Binding-site contacts:
Ligand atom C2 contacts residue SMC355 of chain 1.C at 3.2 Å.
Ligand atom C3' contacts residue SER233 of chain 1.C at 3.3 Å.
Ligand atom N6 contacts residue TRP311 of chain 1.C at 3.1 Å (h-bond).
Ligand atom C8 contacts residue GLY356 of chain 1.C at 3.8 Å.
Ligand atom C6 contacts residue PHE131 of chain 1.C at 3.6 Å (hydrophobic).
Ligand atom O2' contacts residue MET1 of chain 1.N at 3.8 Å.
Ligand atom C6 contacts residue TRP311 of chain 1.C at 3.6 Å (hydrophobic).
Ligand atom C2 contacts residue ASN312 of chain 1.C at 3.4 Å.
Ligand atom C8 contacts residue PHE131 of chain 1.C at 3.4 Å (hydrophobic).
Ligand atom C5 contacts residue GLY356 of chain 1.C at 3.4 Å.
Ligand atom N6 contacts residue PHE131 of chain 1.C at 2.7 Å (h-bond).
Ligand atom N3 contacts residue SMC355 of chain 1.C at 3.4 Å (h-bond).
Ligand atom C3' contacts residue MET1 of chain 1.N at 3.5 Å (hydrophobic).
Ligand atom O4' contacts residue SMC355 of chain 1.C at 3.5 Å.
Ligand atom O2' contacts residue SER233 of chain 1.C at 3.3 Å (h-bond).
Ligand atom N1 contacts residue SMC355 of chain 1.C at 3.2 Å (h-bond).
Ligand atom C6 contacts residue SMC355 of chain 1.C at 3.3 Å.
Ligand atom N7 contacts residue GLY356 of chain 1.C at 3.3 Å.
Ligand atom C2 contacts residue ILE309 of chain 1.C at 3.6 Å (hydrophobic).
Ligand atom O3' contacts residue GLU278 of chain 1.C at 3.1 Å (salt-bridge).
Ligand atom N1 contacts residue ASN312 of chain 1.C at 2.9 Å (h-bond).
Ligand atom C6 contacts residue ASN312 of chain 1.C at 3.7 Å.
Ligand atom O3' contacts residue SER233 of chain 1.C at 2.5 Å (h-bond).
Ligand atom N1 contacts residue TRP311 of chain 1.C at 3.6 Å.
Ligand atom N7 contacts residue CYS132 of chain 1.C at 3.5 Å.
Ligand atom N3 contacts residue ILE309 of chain 1.C at 3.5 Å.
Ligand atom C5 contacts residue PHE131 of chain 1.C at 3.8 Å (hydrophobic).
Ligand atom O2' contacts residue PHE131 of chain 1.C at 3.6 Å.
Ligand atom O3' contacts residue HIS235 of chain 1.C at 3.4 Å (h-bond).
Ligand atom C4 contacts residue SMC355 of chain 1.C at 3.5 Å.
Ligand atom C5 contacts residue SMC355 of chain 1.C at 3.5 Å.
Ligand atom C5' contacts residue MET176 of chain 1.C at 3.6 Å (hydrophobic).
Ligand atom O2' contacts residue HIS235 of chain 1.C at 2.7 Å (h-bond).
Ligand atom C4' contacts residue GLU278 of chain 1.C at 3.6 Å.
Ligand atom C2 contacts residue VAL280 of chain 1.C at 3.8 Å (hydrophobic).
Ligand atom C5' contacts residue GLU278 of chain 1.C at 3.7 Å.
Ligand atom C2' contacts residue MET1 of chain 1.N at 3.7 Å (hydrophobic).
Ligand atom O3' contacts residue MET1 of chain 1.N at 3.6 Å.
Ligand atom N6 contacts residue ASN312 of chain 1.C at 2.8 Å (h-bond).
Ligand atom N7 contacts residue PHE131 of chain 1.C at 3.4 Å.

Sequence of chain 1.C:
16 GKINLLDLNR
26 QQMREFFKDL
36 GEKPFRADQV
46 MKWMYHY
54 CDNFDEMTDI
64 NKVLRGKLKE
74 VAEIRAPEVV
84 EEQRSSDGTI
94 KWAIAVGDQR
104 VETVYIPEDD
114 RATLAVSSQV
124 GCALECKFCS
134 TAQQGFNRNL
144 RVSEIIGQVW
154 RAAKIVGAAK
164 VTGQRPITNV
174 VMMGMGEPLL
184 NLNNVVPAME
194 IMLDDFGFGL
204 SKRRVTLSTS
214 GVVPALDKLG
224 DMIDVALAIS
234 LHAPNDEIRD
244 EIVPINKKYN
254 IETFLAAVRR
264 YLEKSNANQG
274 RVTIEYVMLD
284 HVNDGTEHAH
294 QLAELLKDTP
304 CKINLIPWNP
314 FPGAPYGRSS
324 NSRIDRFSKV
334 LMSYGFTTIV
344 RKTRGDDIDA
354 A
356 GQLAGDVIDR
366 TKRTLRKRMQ

The protein below binds the small molecule below.
Small molecule (SMILES): C[C@H]1O[C@@H](n2cnc3c(N)ncnc32)[C@H](O)[C@@H]1O